A small-molecule ligand and the protein it binds are described below.
Small molecule (SMILES): COCC(CCO[C@H]1CC[C@@]2(C)C(=CC[C@H]3[C@@H]4C[C@@H]5O[C@]6(CC[C@@H](C)CO6)[C@@H](C)[C@@H]5[C@@]4(C)CC[C@@H]32)C1)COC

Binding-site contacts:
Ligand atom C78 contacts residue VAL525 of chain 1.C at 3.7 Å (hydrophobic).
Ligand atom C81 contacts residue VAL525 of chain 1.C at 3.7 Å (hydrophobic).
Ligand atom C12 contacts residue PHE319 of chain 1.C at 3.5 Å (hydrophobic).
Ligand atom C48 contacts residue TRP315 of chain 1.C at 3.7 Å (hydrophobic).
Ligand atom C19 contacts residue PHE319 of chain 1.C at 3.9 Å (hydrophobic).
Ligand atom C17 contacts residue TRP315 of chain 1.C at 3.9 Å (hydrophobic).
Ligand atom C01 contacts residue PHE319 of chain 1.C at 3.8 Å (hydrophobic).
Ligand atom C24 contacts residue TRP315 of chain 1.C at 4.3 Å (hydrophobic).
Ligand atom C18 contacts residue TRP315 of chain 1.C at 3.7 Å (hydrophobic).
Ligand atom C78 contacts residue ALA522 of chain 1.C at 3.6 Å (hydrophobic).
Ligand atom C10 contacts residue PHE319 of chain 1.C at 3.6 Å (hydrophobic).
Ligand atom C22 contacts residue TRP315 of chain 1.C at 3.7 Å (hydrophobic).
Ligand atom C10 contacts residue LEU518 of chain 1.C at 4.0 Å (hydrophobic).
Ligand atom C75 contacts residue MET521 of chain 1.C at 4.2 Å (hydrophobic).
Ligand atom C75 contacts residue ALA522 of chain 1.C at 4.3 Å (hydrophobic).
Ligand atom C75 contacts residue LEU518 of chain 1.C at 4.0 Å (hydrophobic).
Ligand atom C19 contacts residue TRP315 of chain 1.C at 3.5 Å (hydrophobic).
Ligand atom C77 contacts residue ALA522 of chain 1.C at 3.7 Å (hydrophobic).
Ligand atom O20 contacts residue TRP315 of chain 1.C at 4.2 Å.
Ligand atom C26 contacts residue TRP315 of chain 1.C at 4.2 Å (hydrophobic).
Ligand atom C79 contacts residue ALA522 of chain 1.C at 3.8 Å (hydrophobic).
Ligand atom C23 contacts residue TRP315 of chain 1.C at 4.3 Å (hydrophobic).
Ligand atom C11 contacts residue PHE319 of chain 1.C at 4.4 Å (hydrophobic).
Ligand atom C18 contacts residue TRP318 of chain 1.C at 4.5 Å (hydrophobic).
Ligand atom C09 contacts residue PHE319 of chain 1.C at 3.3 Å (hydrophobic).
Ligand atom C19 contacts residue CYS316 of chain 1.C at 4.0 Å (hydrophobic).
Ligand atom C77 contacts residue VAL525 of chain 1.C at 3.5 Å (hydrophobic).
Ligand atom O80 contacts residue ALA522 of chain 1.C at 3.8 Å.

Sequence of chain 1.C:
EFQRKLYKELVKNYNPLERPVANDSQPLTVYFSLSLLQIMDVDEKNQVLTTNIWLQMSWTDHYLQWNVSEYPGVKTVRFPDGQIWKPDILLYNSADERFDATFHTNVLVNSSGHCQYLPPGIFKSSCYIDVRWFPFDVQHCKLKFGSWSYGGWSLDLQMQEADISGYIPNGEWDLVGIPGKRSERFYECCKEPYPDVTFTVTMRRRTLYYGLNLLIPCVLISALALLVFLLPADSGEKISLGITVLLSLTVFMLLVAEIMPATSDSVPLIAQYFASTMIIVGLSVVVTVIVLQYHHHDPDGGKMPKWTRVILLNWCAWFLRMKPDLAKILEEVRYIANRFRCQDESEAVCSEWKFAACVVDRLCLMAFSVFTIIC